Binding-site contacts:
Ligand atom N3 contacts residue ARG274 of chain 3.A at 3.6 Å.
Ligand atom C9 contacts residue ASN140 of chain 3.A at 3.4 Å.
Ligand atom C5 contacts residue HIS276 of chain 3.A at 3.4 Å.
Ligand atom N5 contacts residue MET165 of chain 3.A at 3.6 Å.
Ligand atom O4 contacts residue ARG274 of chain 3.A at 3.9 Å.
Ligand atom N4 contacts residue ASP121 of chain 3.A at 3.0 Å (salt-bridge).
Ligand atom C6 contacts residue ILE142 of chain 3.A at 3.3 Å (hydrophobic).
Ligand atom C6 contacts residue ARG274 of chain 3.A at 3.6 Å.
Ligand atom N2 contacts residue ARG274 of chain 3.A at 3.9 Å.
Ligand atom C2 contacts residue ASP204 of chain 3.A at 3.9 Å.
Ligand atom N4 contacts residue ARG274 of chain 3.A at 3.6 Å.
Ligand atom C7 contacts residue PHE209 of chain 3.A at 3.4 Å (hydrophobic).
Ligand atom O4 contacts residue PHE209 of chain 3.A at 3.3 Å.
Ligand atom N1 contacts residue LEU234 of chain 3.A at 3.9 Å.
Ligand atom N2 contacts residue ASN140 of chain 3.A at 3.2 Å (h-bond).
Ligand atom N2 contacts residue ILE142 of chain 3.A at 3.4 Å.
Ligand atom C11 contacts residue PHE209 of chain 3.A at 3.9 Å (hydrophobic).
Ligand atom C5 contacts residue ILE45 of chain 3.A at 3.1 Å (hydrophobic).
Ligand atom N5 contacts residue ASP204 of chain 3.A at 2.7 Å (salt-bridge).
Ligand atom C1 contacts residue ARG274 of chain 3.A at 3.5 Å.
Ligand atom O1 contacts residue PHE209 of chain 3.A at 3.7 Å.
Ligand atom N3 contacts residue ILE142 of chain 3.A at 3.9 Å.
Ligand atom O3 contacts residue ARG274 of chain 3.A at 3.3 Å (salt-bridge).
Ligand atom N1 contacts residue ILE163 of chain 3.A at 3.7 Å.
Ligand atom N3 contacts residue ASP121 of chain 3.A at 3.2 Å (salt-bridge).
Ligand atom C2 contacts residue MET165 of chain 3.A at 3.7 Å (hydrophobic).
Ligand atom C4 contacts residue ARG274 of chain 3.A at 3.9 Å.
Ligand atom N4 contacts residue ILE142 of chain 3.A at 3.2 Å.
Ligand atom C4 contacts residue PHE209 of chain 3.A at 3.8 Å (hydrophobic).
Ligand atom O2 contacts residue ARG274 of chain 3.A at 3.5 Å (salt-bridge).
Ligand atom C9 contacts residue ARG274 of chain 3.A at 3.9 Å.
Ligand atom C3 contacts residue ARG274 of chain 3.A at 3.4 Å.
Ligand atom N1 contacts residue ASN140 of chain 3.A at 2.5 Å (h-bond).
Ligand atom C5 contacts residue ARG274 of chain 3.A at 3.4 Å.
Ligand atom C7 contacts residue ARG274 of chain 3.A at 3.5 Å.
Ligand atom C9 contacts residue ASP204 of chain 3.A at 3.3 Å.
Ligand atom O4 contacts residue LYS240 of chain 3.A at 2.9 Å (salt-bridge).
Ligand atom O1 contacts residue LYS240 of chain 3.A at 3.0 Å (salt-bridge).
Ligand atom O1 contacts residue GLY236 of chain 3.A at 3.1 Å (h-bond).
Ligand atom N1 contacts residue ASP204 of chain 3.A at 3.0 Å (salt-bridge).

Sequence of chain 3.A:
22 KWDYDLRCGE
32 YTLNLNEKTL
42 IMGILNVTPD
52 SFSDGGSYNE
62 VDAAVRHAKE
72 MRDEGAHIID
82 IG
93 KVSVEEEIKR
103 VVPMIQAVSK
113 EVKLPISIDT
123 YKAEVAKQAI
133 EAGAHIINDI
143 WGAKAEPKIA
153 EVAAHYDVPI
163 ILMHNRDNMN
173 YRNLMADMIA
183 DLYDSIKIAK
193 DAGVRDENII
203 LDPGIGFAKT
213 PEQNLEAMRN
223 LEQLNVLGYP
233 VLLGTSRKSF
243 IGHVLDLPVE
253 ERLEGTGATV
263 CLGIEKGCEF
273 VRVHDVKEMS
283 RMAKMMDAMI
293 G

A small-molecule ligand and the protein it binds are described below.
Small molecule (SMILES): COC(=O)C[C@@H](C)c1n[nH]c2nc(N)[nH]c(=O)c2c1=O